Binding-site contacts:
Ligand atom C4A contacts residue ALA24 of chain 35.C at 4.0 Å (hydrophobic).
Ligand atom C1C contacts residue PHE115 of chain 35.A at 3.9 Å (hydrophobic).
Ligand atom O1B contacts residue ILE95 of chain 35.A at 3.6 Å.
Ligand atom N3A contacts residue ALA24 of chain 35.C at 3.8 Å.
Ligand atom C4C contacts residue MET117 of chain 35.A at 3.9 Å (hydrophobic).
Ligand atom O1 contacts residue THR97 of chain 35.A at 3.4 Å (h-bond).
Ligand atom C6B contacts residue TYR146 of chain 35.A at 3.8 Å (hydrophobic).
Ligand atom C5A contacts residue PRO168 of chain 35.A at 4.0 Å (hydrophobic).
Ligand atom C5B contacts residue TYR146 of chain 35.A at 3.4 Å (hydrophobic).
Ligand atom C4 contacts residue TYR192 of chain 35.A at 3.5 Å (hydrophobic).
Ligand atom C2B contacts residue ILE219 of chain 35.A at 3.8 Å (hydrophobic).
Ligand atom C2A contacts residue MET181 of chain 35.A at 3.7 Å (hydrophobic).
Ligand atom C6B contacts residue ILE183 of chain 35.A at 3.6 Å (hydrophobic).
Ligand atom O1 contacts residue W711 of chain 35.F at 3.7 Å.
Ligand atom O1A contacts residue PHE121 of chain 35.A at 4.0 Å.
Ligand atom C5B contacts residue ILE183 of chain 35.A at 3.7 Å (hydrophobic).
Ligand atom C31 contacts residue ASN214 of chain 35.A at 3.3 Å.
Ligand atom C4A contacts residue MET181 of chain 35.A at 3.6 Å (hydrophobic).
Ligand atom C4A contacts residue ILE170 of chain 35.A at 3.9 Å (hydrophobic).
Ligand atom N3A contacts residue TYR146 of chain 35.A at 4.0 Å.
Ligand atom C6C contacts residue ILE186 of chain 35.A at 3.9 Å (hydrophobic).
Ligand atom C1C contacts residue THR97 of chain 35.A at 3.9 Å.
Ligand atom N3A contacts residue MET181 of chain 35.A at 3.3 Å.
Ligand atom C3B contacts residue ILE219 of chain 35.A at 3.8 Å (hydrophobic).
Ligand atom N2 contacts residue THR97 of chain 35.A at 3.7 Å.
Ligand atom C5A contacts residue ILE144 of chain 35.A at 3.7 Å (hydrophobic).
Ligand atom C3C contacts residue LEU216 of chain 35.A at 3.7 Å (hydrophobic).
Ligand atom C31 contacts residue W711 of chain 35.F at 3.0 Å.
Ligand atom N2 contacts residue W711 of chain 35.F at 2.9 Å.
Ligand atom C2A contacts residue TYR146 of chain 35.A at 3.7 Å (hydrophobic).
Ligand atom C1B contacts residue ILE183 of chain 35.A at 4.0 Å (hydrophobic).
Ligand atom C4B contacts residue TYR146 of chain 35.A at 3.7 Å (hydrophobic).
Ligand atom C3 contacts residue W711 of chain 35.F at 3.3 Å.
Ligand atom C2C contacts residue LEU216 of chain 35.A at 3.7 Å (hydrophobic).
Ligand atom C4B contacts residue ILE183 of chain 35.A at 4.0 Å (hydrophobic).
Ligand atom C2C contacts residue THR97 of chain 35.A at 3.9 Å.
Ligand atom C31 contacts residue LEU216 of chain 35.A at 3.4 Å (hydrophobic).
Ligand atom C3C contacts residue TYR192 of chain 35.A at 4.0 Å (hydrophobic).
Ligand atom C4A contacts residue LEU14 of chain 31.C at 4.0 Å (hydrophobic).
Ligand atom C5A contacts residue ILE170 of chain 35.A at 3.8 Å (hydrophobic).

Sequence of chain 35.A:
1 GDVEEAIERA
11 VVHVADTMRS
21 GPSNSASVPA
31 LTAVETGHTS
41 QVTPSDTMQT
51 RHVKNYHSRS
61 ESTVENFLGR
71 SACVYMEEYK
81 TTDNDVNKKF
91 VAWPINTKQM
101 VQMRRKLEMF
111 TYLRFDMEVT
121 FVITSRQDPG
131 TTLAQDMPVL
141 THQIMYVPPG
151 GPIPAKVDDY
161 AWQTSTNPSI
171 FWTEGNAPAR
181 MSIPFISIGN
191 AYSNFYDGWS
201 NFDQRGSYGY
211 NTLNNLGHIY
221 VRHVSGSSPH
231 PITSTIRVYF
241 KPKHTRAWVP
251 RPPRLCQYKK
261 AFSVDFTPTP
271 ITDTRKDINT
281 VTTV

Sequence of chain 31.C:
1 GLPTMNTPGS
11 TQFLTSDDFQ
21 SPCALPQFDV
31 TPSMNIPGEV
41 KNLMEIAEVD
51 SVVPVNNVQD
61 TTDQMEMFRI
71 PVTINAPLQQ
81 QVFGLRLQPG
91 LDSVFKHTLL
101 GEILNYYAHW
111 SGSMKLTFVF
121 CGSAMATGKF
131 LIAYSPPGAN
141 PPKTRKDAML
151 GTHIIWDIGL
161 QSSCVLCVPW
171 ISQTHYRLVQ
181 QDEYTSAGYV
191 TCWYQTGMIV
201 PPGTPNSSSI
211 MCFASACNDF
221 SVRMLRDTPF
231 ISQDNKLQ

Sequence of chain 35.C:
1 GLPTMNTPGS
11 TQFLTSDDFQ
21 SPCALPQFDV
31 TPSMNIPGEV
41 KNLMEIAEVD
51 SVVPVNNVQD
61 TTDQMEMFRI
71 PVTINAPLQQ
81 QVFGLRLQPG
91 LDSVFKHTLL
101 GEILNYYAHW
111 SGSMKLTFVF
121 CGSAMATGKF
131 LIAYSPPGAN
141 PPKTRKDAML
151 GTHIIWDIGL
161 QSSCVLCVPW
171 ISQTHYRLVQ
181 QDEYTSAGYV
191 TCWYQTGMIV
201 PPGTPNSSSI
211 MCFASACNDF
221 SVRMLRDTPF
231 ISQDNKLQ

The small molecule below binds the protein below.
Small molecule (SMILES): Cc1cc(CCCCCCCOc2ccc(C3=NCCO3)cc2)on1